Binding-site contacts:
Ligand atom C25 contacts residue PHE650 of chain 1.B at 4.1 Å (hydrophobic).
Ligand atom C25 contacts residue ILE649 of chain 1.B at 4.1 Å (hydrophobic).
Ligand atom C18 contacts residue MET646 of chain 1.B at 4.5 Å (hydrophobic).
Ligand atom C20 contacts residue MET646 of chain 1.B at 4.5 Å (hydrophobic).
Ligand atom C3 contacts residue LYS638 of chain 1.B at 4.3 Å.
Ligand atom C16 contacts residue ILE649 of chain 1.B at 4.2 Å (hydrophobic).
Ligand atom C16 contacts residue CYS645 of chain 1.B at 4.0 Å (hydrophobic).
Ligand atom C11 contacts residue TYR580 of chain 1.B at 4.4 Å (hydrophobic).
Ligand atom C26 contacts residue ILE653 of chain 1.B at 3.9 Å (hydrophobic).
Ligand atom C8 contacts residue ALA642 of chain 1.B at 4.2 Å (hydrophobic).
Ligand atom O1 contacts residue LYS638 of chain 1.B at 4.0 Å.
Ligand atom C21 contacts residue TYR580 of chain 1.B at 3.9 Å (hydrophobic).
Ligand atom C19 contacts residue TYR580 of chain 1.B at 4.5 Å (hydrophobic).
Ligand atom C19 contacts residue TYR586 of chain 1.B at 4.0 Å (hydrophobic).
Ligand atom O1 contacts residue TRP634 of chain 1.B at 4.3 Å.
Ligand atom C26 contacts residue PHE650 of chain 1.B at 4.3 Å (hydrophobic).
Ligand atom C2 contacts residue LYS638 of chain 1.B at 4.4 Å.
Ligand atom C18 contacts residue ALA642 of chain 1.B at 4.0 Å (hydrophobic).
Ligand atom C22 contacts residue ILE649 of chain 1.B at 4.0 Å (hydrophobic).
Ligand atom C12 contacts residue TYR580 of chain 1.B at 4.5 Å (hydrophobic).
Ligand atom C19 contacts residue ALA642 of chain 1.B at 4.4 Å (hydrophobic).
Ligand atom C18 contacts residue TYR580 of chain 1.B at 3.9 Å (hydrophobic).
Ligand atom C4 contacts residue LYS638 of chain 1.B at 3.9 Å.
Ligand atom C15 contacts residue CYS645 of chain 1.B at 3.7 Å (hydrophobic).
Ligand atom C24 contacts residue ILE649 of chain 1.B at 3.9 Å (hydrophobic).
Ligand atom C21 contacts residue PHE581 of chain 1.B at 3.2 Å (hydrophobic).
Ligand atom C18 contacts residue TYR586 of chain 1.B at 3.5 Å (hydrophobic).
Ligand atom C19 contacts residue LYS638 of chain 1.B at 4.3 Å.
Ligand atom C11 contacts residue TYR586 of chain 1.B at 4.1 Å (hydrophobic).
Ligand atom C26 contacts residue ILE649 of chain 1.B at 3.4 Å (hydrophobic).

This small molecule binds to this protein.
Small molecule (SMILES): CC(C)CCC[C@@H](C)[C@H]1CC[C@H]2[C@@H]3CC=C4C[C@@H](O)CC[C@]4(C)[C@H]3CC[C@]12C

Sequence of chain 1.B:
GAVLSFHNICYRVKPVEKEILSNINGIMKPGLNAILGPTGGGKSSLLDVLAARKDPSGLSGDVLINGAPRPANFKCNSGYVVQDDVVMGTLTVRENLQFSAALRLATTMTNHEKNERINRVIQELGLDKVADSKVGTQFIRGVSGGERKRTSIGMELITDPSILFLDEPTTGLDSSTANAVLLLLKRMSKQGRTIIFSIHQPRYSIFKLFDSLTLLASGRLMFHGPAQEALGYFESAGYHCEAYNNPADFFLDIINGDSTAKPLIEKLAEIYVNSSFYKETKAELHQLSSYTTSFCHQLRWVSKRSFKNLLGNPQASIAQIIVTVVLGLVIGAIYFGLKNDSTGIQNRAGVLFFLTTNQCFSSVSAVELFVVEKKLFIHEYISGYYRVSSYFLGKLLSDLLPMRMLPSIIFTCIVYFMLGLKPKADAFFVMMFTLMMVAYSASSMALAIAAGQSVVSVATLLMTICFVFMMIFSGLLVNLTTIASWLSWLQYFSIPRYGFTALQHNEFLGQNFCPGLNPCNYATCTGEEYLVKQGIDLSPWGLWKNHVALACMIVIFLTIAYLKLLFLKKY